This protein binds this small molecule.
Small molecule (SMILES): Nc1ncnc2c1ncn2[C@@H]1O[C@H]([C@@H]2O[C@@H]3[C@H](O[P](=O)(O)O2)[C@@H](CO[P](=O)(O)O[C@H]2[C@@H](O)[C@H](n4cnc5c(N)ncnc54)O[C@@H]2COP(=O)=O)O[C@H]3n2ccc(=O)[nH]c2=O)[C@@H](O[P](=O)(O)OC[C@H]2O[C@@H](n3ccc(=O)[nH]c3=O)[C@H](O)[C@@H]2O)[C@H]1O

Sequence of chain 60.F:
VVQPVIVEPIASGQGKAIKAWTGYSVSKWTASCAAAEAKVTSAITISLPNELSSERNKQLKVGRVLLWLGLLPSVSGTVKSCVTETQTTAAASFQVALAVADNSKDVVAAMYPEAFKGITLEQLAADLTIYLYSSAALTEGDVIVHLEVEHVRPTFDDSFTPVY

Binding-site contacts:
Ligand atom C8 contacts residue LYS143 of chain 60.F at 2.7 Å.
Ligand atom C3' contacts residue GLU140 of chain 60.F at 3.8 Å.
Ligand atom N9 contacts residue TRP47 of chain 60.F at 3.3 Å.
Ligand atom O4' contacts residue LYS143 of chain 60.F at 4.2 Å.
Ligand atom N7 contacts residue LYS143 of chain 60.F at 3.8 Å.
Ligand atom C8 contacts residue TRP47 of chain 60.F at 3.6 Å (hydrophobic).
Ligand atom O2' contacts residue GLU140 of chain 60.F at 2.3 Å (salt-bridge).
Ligand atom N9 contacts residue GLU140 of chain 60.F at 4.1 Å.
Ligand atom O2' contacts residue LYS143 of chain 60.F at 3.8 Å.
Ligand atom N9 contacts residue LYS143 of chain 60.F at 3.2 Å (salt-bridge).
Ligand atom C2' contacts residue LYS143 of chain 60.F at 3.7 Å.
Ligand atom O4' contacts residue LYS143 of chain 60.F at 4.4 Å.
Ligand atom C5 contacts residue TRP47 of chain 60.F at 3.8 Å (hydrophobic).
Ligand atom C1' contacts residue TRP47 of chain 60.F at 3.7 Å (hydrophobic).
Ligand atom N3 contacts residue TRP47 of chain 60.F at 3.4 Å.
Ligand atom O4' contacts residue GLU140 of chain 60.F at 3.0 Å (salt-bridge).
Ligand atom C1' contacts residue GLU140 of chain 60.F at 2.7 Å.
Ligand atom N7 contacts residue TRP47 of chain 60.F at 3.6 Å.
Ligand atom C2' contacts residue GLU140 of chain 60.F at 3.0 Å.
Ligand atom C2 contacts residue TRP47 of chain 60.F at 3.4 Å (hydrophobic).
Ligand atom O4' contacts residue TRP47 of chain 60.F at 3.4 Å.
Ligand atom C6 contacts residue TRP47 of chain 60.F at 3.7 Å (hydrophobic).
Ligand atom N6 contacts residue TRP47 of chain 60.F at 4.2 Å.
Ligand atom C1' contacts residue LYS143 of chain 60.F at 3.1 Å.
Ligand atom C4 contacts residue TRP47 of chain 60.F at 3.3 Å (hydrophobic).
Ligand atom C5' contacts residue ARG90 of chain 60.F at 4.3 Å.
Ligand atom N1 contacts residue TRP47 of chain 60.F at 3.7 Å.
Ligand atom C4' contacts residue GLU140 of chain 60.F at 3.4 Å.
Ligand atom O3' contacts residue GLU140 of chain 60.F at 4.4 Å.